A protein and the small-molecule ligand that binds it are described below.
Small molecule (SMILES): CC(=O)N[C@@H]1[C@@H](O)[C@H](O)[C@@H](CO)O[C@H]1O

Sequence of chain 1.C:
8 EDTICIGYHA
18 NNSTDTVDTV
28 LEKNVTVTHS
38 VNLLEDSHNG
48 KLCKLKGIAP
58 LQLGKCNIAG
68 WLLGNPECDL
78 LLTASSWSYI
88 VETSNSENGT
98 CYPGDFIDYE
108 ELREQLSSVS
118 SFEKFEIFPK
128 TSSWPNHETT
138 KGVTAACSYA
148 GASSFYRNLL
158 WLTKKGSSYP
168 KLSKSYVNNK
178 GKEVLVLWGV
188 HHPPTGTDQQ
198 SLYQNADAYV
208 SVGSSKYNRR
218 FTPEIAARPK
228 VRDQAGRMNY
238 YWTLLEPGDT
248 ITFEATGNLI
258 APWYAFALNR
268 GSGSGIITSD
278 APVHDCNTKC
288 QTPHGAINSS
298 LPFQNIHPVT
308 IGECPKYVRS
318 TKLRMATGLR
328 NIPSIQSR

Binding-site contacts:
Ligand atom C8 contacts residue ASN295 of chain 1.C at 3.0 Å.
Ligand atom O5 contacts residue SER297 of chain 1.C at 4.3 Å.
Ligand atom C3 contacts residue ASN295 of chain 1.C at 3.9 Å.
Ligand atom O5 contacts residue ASN295 of chain 1.C at 2.4 Å (h-bond).
Ligand atom C5 contacts residue ASN295 of chain 1.C at 3.6 Å.
Ligand atom C2 contacts residue ASN295 of chain 1.C at 2.5 Å.
Ligand atom C8 contacts residue ILE294 of chain 1.C at 4.4 Å (hydrophobic).
Ligand atom C1 contacts residue ASN295 of chain 1.C at 1.4 Å.
Ligand atom C4 contacts residue ASN295 of chain 1.C at 4.2 Å.
Ligand atom N2 contacts residue ASN295 of chain 1.C at 3.0 Å (h-bond).
Ligand atom C8 contacts residue ASN284 of chain 1.C at 4.3 Å.
Ligand atom O7 contacts residue ASN284 of chain 1.C at 4.2 Å.
Ligand atom C6 contacts residue SER297 of chain 1.C at 3.3 Å.
Ligand atom C5 contacts residue SER297 of chain 1.C at 3.5 Å.
Ligand atom C7 contacts residue ASN295 of chain 1.C at 3.5 Å.